Binding-site contacts:
Ligand atom C5 contacts residue ASN265 of chain 1.C at 3.6 Å.
Ligand atom O6 contacts residue ARG412 of chain 1.C at 4.0 Å.
Ligand atom O7 contacts residue ASN265 of chain 1.C at 3.0 Å (h-bond).
Ligand atom C3 contacts residue ASN265 of chain 1.C at 3.8 Å.
Ligand atom O5 contacts residue ARG412 of chain 1.C at 2.9 Å (salt-bridge).
Ligand atom O6 contacts residue VAL414 of chain 1.C at 4.3 Å.
Ligand atom O3 contacts residue GLN263 of chain 1.C at 4.4 Å.
Ligand atom C5 contacts residue ARG412 of chain 1.C at 4.1 Å.
Ligand atom C1 contacts residue ARG412 of chain 1.C at 3.7 Å.
Ligand atom C2 contacts residue GLN263 of chain 1.C at 4.0 Å.
Ligand atom C8 contacts residue VAL302 of chain 1.C at 4.0 Å (hydrophobic).
Ligand atom C8 contacts residue GLN263 of chain 1.C at 4.5 Å.
Ligand atom C1 contacts residue ASN265 of chain 1.C at 1.4 Å.
Ligand atom O5 contacts residue ASN265 of chain 1.C at 2.4 Å (h-bond).
Ligand atom O7 contacts residue NAG1 of chain 1.U at 3.9 Å.
Ligand atom C8 contacts residue ASN301 of chain 1.C at 4.1 Å.
Ligand atom C3 contacts residue GLN263 of chain 1.C at 3.6 Å.
Ligand atom N2 contacts residue GLN263 of chain 1.C at 3.8 Å.
Ligand atom C6 contacts residue ARG412 of chain 1.C at 4.0 Å.
Ligand atom C4 contacts residue ASN265 of chain 1.C at 4.2 Å.
Ligand atom N2 contacts residue ASN265 of chain 1.C at 2.9 Å (h-bond).
Ligand atom C1 contacts residue GLN263 of chain 1.C at 4.0 Å.
Ligand atom O5 contacts residue VAL414 of chain 1.C at 4.3 Å.
Ligand atom C7 contacts residue ASN265 of chain 1.C at 3.1 Å.
Ligand atom C2 contacts residue ASN265 of chain 1.C at 2.4 Å.
Ligand atom C8 contacts residue SER303 of chain 1.C at 3.8 Å.
Ligand atom C8 contacts residue ASN265 of chain 1.C at 4.3 Å.
Ligand atom O7 contacts residue ASN301 of chain 1.C at 4.0 Å.

Sequence of chain 1.C:
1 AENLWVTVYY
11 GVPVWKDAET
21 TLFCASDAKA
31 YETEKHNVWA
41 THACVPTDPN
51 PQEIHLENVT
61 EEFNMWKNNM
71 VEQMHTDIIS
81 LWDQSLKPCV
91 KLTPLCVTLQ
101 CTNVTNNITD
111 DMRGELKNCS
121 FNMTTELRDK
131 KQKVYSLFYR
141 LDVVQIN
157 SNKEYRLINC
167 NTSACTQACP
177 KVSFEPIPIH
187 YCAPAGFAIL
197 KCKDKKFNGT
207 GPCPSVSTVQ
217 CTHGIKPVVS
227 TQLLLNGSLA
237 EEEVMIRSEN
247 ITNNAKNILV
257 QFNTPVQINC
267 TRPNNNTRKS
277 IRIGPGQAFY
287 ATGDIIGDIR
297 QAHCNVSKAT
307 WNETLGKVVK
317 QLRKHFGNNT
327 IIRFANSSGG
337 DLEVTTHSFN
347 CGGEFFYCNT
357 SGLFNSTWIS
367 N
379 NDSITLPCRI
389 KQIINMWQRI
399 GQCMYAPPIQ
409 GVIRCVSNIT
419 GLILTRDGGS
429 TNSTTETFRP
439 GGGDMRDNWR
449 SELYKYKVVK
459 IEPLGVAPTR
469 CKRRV

A small-molecule ligand and the protein it binds are described below.
Small molecule (SMILES): CC(=O)N[C@H]1[C@H](O[C@H]2[C@H](O)[C@@H](NC(C)=O)CO[C@@H]2CO)O[C@H](CO)[C@@H](O[C@@H]2O[C@H](CO)[C@@H](O)[C@H](O)[C@@H]2O)[C@@H]1O